Binding-site contacts:
Ligand atom C23 contacts residue PHE41 of chain 1.C at 3.9 Å (hydrophobic).
Ligand atom C22 contacts residue GLU38 of chain 1.C at 3.5 Å.
Ligand atom C12 contacts residue ALA58 of chain 1.C at 3.8 Å (hydrophobic).
Ligand atom C6 contacts residue VAL193 of chain 1.C at 3.8 Å (hydrophobic).
Ligand atom C12 contacts residue GLU111 of chain 1.C at 3.8 Å.
Ligand atom C19 contacts residue ASN162 of chain 1.C at 3.5 Å.
Ligand atom C23 contacts residue VAL44 of chain 1.C at 3.6 Å (hydrophobic).
Ligand atom N24 contacts residue ASN162 of chain 1.C at 2.8 Å (h-bond).
Ligand atom C10 contacts residue VAL193 of chain 1.C at 3.9 Å (hydrophobic).
Ligand atom N16 contacts residue LEU112 of chain 1.C at 3.9 Å.
Ligand atom C18 contacts residue ASN162 of chain 1.C at 3.2 Å.
Ligand atom O7 contacts residue ASN162 of chain 1.C at 3.7 Å.
Ligand atom N15 contacts residue GLU111 of chain 1.C at 3.7 Å.
Ligand atom C1 contacts residue VAL193 of chain 1.C at 3.9 Å (hydrophobic).
Ligand atom C14 contacts residue ALA58 of chain 1.C at 3.8 Å (hydrophobic).
Ligand atom C17 contacts residue LEU113 of chain 1.C at 3.8 Å (hydrophobic).
Ligand atom C10 contacts residue PHE110 of chain 1.C at 3.5 Å (hydrophobic).
Ligand atom C4 contacts residue PHE41 of chain 1.C at 3.5 Å (hydrophobic).
Ligand atom N15 contacts residue LEU112 of chain 1.C at 3.8 Å.
Ligand atom C10 contacts residue VAL94 of chain 1.C at 3.6 Å (hydrophobic).
Ligand atom C11 contacts residue PHE110 of chain 1.C at 3.9 Å (hydrophobic).
Ligand atom N16 contacts residue ALA58 of chain 1.C at 3.4 Å.
Ligand atom C4 contacts residue LYS60 of chain 1.C at 3.5 Å.
Ligand atom N3 contacts residue LYS60 of chain 1.C at 3.0 Å (salt-bridge).
Ligand atom C9 contacts residue LEU164 of chain 1.C at 3.6 Å (hydrophobic).
Ligand atom N15 contacts residue LEU113 of chain 1.C at 2.9 Å (h-bond).
Ligand atom O7 contacts residue PHE41 of chain 1.C at 3.8 Å.
Ligand atom N16 contacts residue LEU113 of chain 1.C at 3.4 Å (h-bond).
Ligand atom C14 contacts residue LEU113 of chain 1.C at 4.0 Å (hydrophobic).
Ligand atom C18 contacts residue GLU161 of chain 1.C at 3.6 Å.
Ligand atom C14 contacts residue LEU164 of chain 1.C at 3.7 Å (hydrophobic).
Ligand atom C5 contacts residue PHE41 of chain 1.C at 3.9 Å (hydrophobic).
Ligand atom N16 contacts residue GLU111 of chain 1.C at 2.8 Å (salt-bridge).
Ligand atom N15 contacts residue ALA58 of chain 1.C at 3.5 Å.
Ligand atom C2 contacts residue LYS60 of chain 1.C at 3.8 Å.
Ligand atom C11 contacts residue VAL193 of chain 1.C at 3.6 Å (hydrophobic).
Ligand atom C13 contacts residue LEU164 of chain 1.C at 3.5 Å (hydrophobic).
Ligand atom C19 contacts residue GLU161 of chain 1.C at 3.9 Å.
Ligand atom N3 contacts residue ASP194 of chain 1.C at 3.8 Å.
Ligand atom C4 contacts residue ASP194 of chain 1.C at 3.6 Å.

Sequence of chain 1.C:
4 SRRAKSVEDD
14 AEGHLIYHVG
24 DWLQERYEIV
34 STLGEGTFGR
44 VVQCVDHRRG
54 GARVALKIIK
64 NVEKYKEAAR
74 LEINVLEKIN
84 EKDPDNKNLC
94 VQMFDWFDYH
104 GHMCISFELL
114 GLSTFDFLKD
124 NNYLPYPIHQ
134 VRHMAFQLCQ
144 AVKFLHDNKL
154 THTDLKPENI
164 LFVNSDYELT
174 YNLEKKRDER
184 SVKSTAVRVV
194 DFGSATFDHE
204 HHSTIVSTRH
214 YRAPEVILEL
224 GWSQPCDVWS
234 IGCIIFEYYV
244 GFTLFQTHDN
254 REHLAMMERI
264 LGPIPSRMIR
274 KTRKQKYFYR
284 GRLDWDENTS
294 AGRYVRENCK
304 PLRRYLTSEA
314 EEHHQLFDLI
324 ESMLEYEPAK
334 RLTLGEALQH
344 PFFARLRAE

A small-molecule ligand and the protein it binds are described below.
Small molecule (SMILES): Cc1[nH]nc2ccc(-c3cncc(OC[C@@H](N)CC(C)C)c3)cc12